A protein and the small-molecule ligand that binds it are described below.
Small molecule (SMILES): Nc1ncnc2c1ncn2[C@H]1C[C@H](O)[C@@H](COP(=O)(O)O)O1

Binding-site contacts:
Ligand atom P contacts residue PHE420 of chain 1.MA at 4.2 Å.
Ligand atom N1 contacts residue GLY430 of chain 1.MA at 2.9 Å (h-bond).
Ligand atom N3 contacts residue PRO201 of chain 1.MA at 4.0 Å.
Ligand atom O4' contacts residue HIS421 of chain 1.MA at 4.2 Å.
Ligand atom N9 contacts residue PRO422 of chain 1.MA at 4.3 Å.
Ligand atom N6 contacts residue PRO424 of chain 1.MA at 4.1 Å.
Ligand atom C5 contacts residue PRO422 of chain 1.MA at 4.0 Å (hydrophobic).
Ligand atom N6 contacts residue SER423 of chain 1.MA at 3.5 Å.
Ligand atom O5' contacts residue PRO422 of chain 1.MA at 3.8 Å.
Ligand atom C2 contacts residue PRO201 of chain 1.MA at 4.2 Å (hydrophobic).
Ligand atom C8 contacts residue HIS421 of chain 1.MA at 3.8 Å.
Ligand atom N9 contacts residue PRO201 of chain 1.MA at 3.8 Å.
Ligand atom N1 contacts residue VAL200 of chain 1.MA at 3.9 Å.
Ligand atom C5' contacts residue HIS421 of chain 1.MA at 3.7 Å.
Ligand atom C2 contacts residue VAL200 of chain 1.MA at 4.4 Å (hydrophobic).
Ligand atom N7 contacts residue HIS421 of chain 1.MA at 4.0 Å.
Ligand atom N7 contacts residue PRO201 of chain 1.MA at 4.1 Å.
Ligand atom N7 contacts residue SER423 of chain 1.MA at 4.0 Å.
Ligand atom P contacts residue HIS421 of chain 1.MA at 3.6 Å.
Ligand atom C5 contacts residue PRO201 of chain 1.MA at 4.0 Å (hydrophobic).
Ligand atom N3 contacts residue PRO422 of chain 1.MA at 4.4 Å.
Ligand atom C2 contacts residue GLY430 of chain 1.MA at 3.6 Å.
Ligand atom O1P contacts residue HIS421 of chain 1.MA at 4.1 Å.
Ligand atom C4 contacts residue PRO422 of chain 1.MA at 4.2 Å (hydrophobic).
Ligand atom O5' contacts residue HIS421 of chain 1.MA at 3.0 Å (h-bond).
Ligand atom C1' contacts residue PRO201 of chain 1.MA at 4.3 Å (hydrophobic).
Ligand atom C8 contacts residue PRO201 of chain 1.MA at 3.9 Å (hydrophobic).
Ligand atom N1 contacts residue PRO422 of chain 1.MA at 3.6 Å.
Ligand atom C6 contacts residue PRO422 of chain 1.MA at 3.4 Å (hydrophobic).
Ligand atom N6 contacts residue GLY430 of chain 1.MA at 3.0 Å (h-bond).
Ligand atom O1P contacts residue HIS419 of chain 1.MA at 4.3 Å.
Ligand atom N6 contacts residue PRO422 of chain 1.MA at 3.2 Å (h-bond).
Ligand atom O5' contacts residue PHE420 of chain 1.MA at 4.2 Å.
Ligand atom C4 contacts residue PRO201 of chain 1.MA at 3.9 Å (hydrophobic).
Ligand atom C6 contacts residue VAL200 of chain 1.MA at 4.2 Å (hydrophobic).
Ligand atom C6 contacts residue SER423 of chain 1.MA at 4.2 Å.
Ligand atom C6 contacts residue PRO201 of chain 1.MA at 4.3 Å (hydrophobic).
Ligand atom C3' contacts residue PRO422 of chain 1.MA at 3.7 Å (hydrophobic).
Ligand atom N6 contacts residue PHE429 of chain 1.MA at 4.1 Å.
Ligand atom C6 contacts residue GLY430 of chain 1.MA at 3.9 Å.

Sequence of chain 1.MA:
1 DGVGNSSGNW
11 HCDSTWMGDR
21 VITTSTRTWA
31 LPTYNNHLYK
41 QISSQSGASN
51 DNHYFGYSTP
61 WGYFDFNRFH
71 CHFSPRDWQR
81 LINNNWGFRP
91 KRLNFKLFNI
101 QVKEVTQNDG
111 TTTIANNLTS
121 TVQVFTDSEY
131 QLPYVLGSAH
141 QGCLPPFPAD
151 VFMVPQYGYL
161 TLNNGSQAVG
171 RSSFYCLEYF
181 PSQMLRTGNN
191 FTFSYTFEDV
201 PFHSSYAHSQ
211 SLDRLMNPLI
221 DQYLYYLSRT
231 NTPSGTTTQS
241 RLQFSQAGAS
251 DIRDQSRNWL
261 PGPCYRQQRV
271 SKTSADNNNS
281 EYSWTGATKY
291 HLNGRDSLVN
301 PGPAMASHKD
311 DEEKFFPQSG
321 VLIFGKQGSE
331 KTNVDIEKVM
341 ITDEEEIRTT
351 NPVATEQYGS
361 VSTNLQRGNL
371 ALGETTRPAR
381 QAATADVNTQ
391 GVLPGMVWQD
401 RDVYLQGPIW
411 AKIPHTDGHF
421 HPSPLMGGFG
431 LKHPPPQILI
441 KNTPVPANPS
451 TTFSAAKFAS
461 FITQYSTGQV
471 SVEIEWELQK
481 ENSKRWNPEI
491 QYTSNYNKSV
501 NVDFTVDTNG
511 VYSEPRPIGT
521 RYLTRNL